Sequence of chain 38.D:
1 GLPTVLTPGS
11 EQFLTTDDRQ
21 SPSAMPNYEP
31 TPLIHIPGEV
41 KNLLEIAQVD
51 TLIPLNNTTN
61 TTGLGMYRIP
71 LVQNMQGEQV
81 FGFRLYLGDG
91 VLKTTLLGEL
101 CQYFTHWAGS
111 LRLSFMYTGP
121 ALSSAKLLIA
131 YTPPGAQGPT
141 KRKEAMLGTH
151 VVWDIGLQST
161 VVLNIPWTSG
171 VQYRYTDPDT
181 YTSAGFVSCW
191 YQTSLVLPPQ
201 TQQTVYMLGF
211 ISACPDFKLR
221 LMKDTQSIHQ

Sequence of chain 59.C:
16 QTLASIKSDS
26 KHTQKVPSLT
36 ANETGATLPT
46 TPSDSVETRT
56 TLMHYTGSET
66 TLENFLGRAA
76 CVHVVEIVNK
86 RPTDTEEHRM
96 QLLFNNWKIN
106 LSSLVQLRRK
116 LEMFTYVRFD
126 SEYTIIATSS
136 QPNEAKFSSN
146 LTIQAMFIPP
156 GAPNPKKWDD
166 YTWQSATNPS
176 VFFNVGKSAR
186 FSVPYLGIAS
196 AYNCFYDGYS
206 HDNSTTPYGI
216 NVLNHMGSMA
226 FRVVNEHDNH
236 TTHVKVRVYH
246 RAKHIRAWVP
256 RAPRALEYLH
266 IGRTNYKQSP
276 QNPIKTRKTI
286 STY

Binding-site contacts:
Ligand atom C13 contacts residue ASN198 of chain 59.C at 2.6 Å.
Ligand atom C6 contacts residue ILE104 of chain 59.C at 3.3 Å (hydrophobic).
Ligand atom C4 contacts residue ASN105 of chain 59.C at 3.4 Å.
Ligand atom C2 contacts residue MET221 of chain 59.C at 3.8 Å (hydrophobic).
Ligand atom C9 contacts residue ASN198 of chain 59.C at 3.1 Å.
Ligand atom C14 contacts residue LEU218 of chain 59.C at 3.5 Å (hydrophobic).
Ligand atom F3 contacts residue TYR128 of chain 59.C at 3.4 Å.
Ligand atom N3 contacts residue TYR197 of chain 59.C at 3.9 Å.
Ligand atom C13 contacts residue ALA196 of chain 59.C at 3.8 Å (hydrophobic).
Ligand atom N6 contacts residue MET221 of chain 59.C at 3.2 Å.
Ligand atom C18 contacts residue ILE104 of chain 59.C at 3.9 Å (hydrophobic).
Ligand atom F2 contacts residue MET221 of chain 59.C at 2.9 Å.
Ligand atom C6 contacts residue MET221 of chain 59.C at 3.8 Å (hydrophobic).
Ligand atom C1 contacts residue TYR197 of chain 59.C at 3.8 Å (hydrophobic).
Ligand atom C11 contacts residue LEU218 of chain 59.C at 3.6 Å (hydrophobic).
Ligand atom F2 contacts residue ILE104 of chain 59.C at 3.4 Å.
Ligand atom N2 contacts residue ASN198 of chain 59.C at 3.3 Å (h-bond).
Ligand atom N3 contacts residue ASN198 of chain 59.C at 2.3 Å (h-bond).
Ligand atom C13 contacts residue LEU218 of chain 59.C at 3.6 Å (hydrophobic).
Ligand atom N5 contacts residue TYR197 of chain 59.C at 3.8 Å.
Ligand atom N1 contacts residue ASN219 of chain 59.C at 3.9 Å.
Ligand atom C3 contacts residue TYR197 of chain 59.C at 3.8 Å (hydrophobic).
Ligand atom N4 contacts residue LEU218 of chain 59.C at 3.0 Å (h-bond).
Ligand atom F1 contacts residue SER126 of chain 59.C at 3.6 Å.
Ligand atom C17 contacts residue ALA194 of chain 59.C at 3.6 Å (hydrophobic).
Ligand atom C10 contacts residue LEU218 of chain 59.C at 3.4 Å (hydrophobic).
Ligand atom C15 contacts residue ALA194 of chain 59.C at 3.5 Å (hydrophobic).
Ligand atom C12 contacts residue LEU218 of chain 59.C at 3.6 Å (hydrophobic).
Ligand atom F3 contacts residue ILE104 of chain 59.C at 3.7 Å.
Ligand atom F2 contacts residue TYR128 of chain 59.C at 3.4 Å.
Ligand atom C15 contacts residue ASN198 of chain 59.C at 2.5 Å.
Ligand atom N6 contacts residue LEU218 of chain 59.C at 3.4 Å (h-bond).
Ligand atom C15 contacts residue LEU218 of chain 59.C at 3.8 Å (hydrophobic).
Ligand atom C4 contacts residue MET221 of chain 59.C at 3.7 Å (hydrophobic).
Ligand atom N6 contacts residue ASN219 of chain 59.C at 3.5 Å.
Ligand atom C6 contacts residue ASN105 of chain 59.C at 3.6 Å.
Ligand atom F3 contacts residue LEU106 of chain 59.C at 3.5 Å.
Ligand atom C17 contacts residue ASN198 of chain 59.C at 3.7 Å.
Ligand atom N5 contacts residue ASN198 of chain 59.C at 3.0 Å (h-bond).
Ligand atom C15 contacts residue SER198 of chain 59.B at 3.6 Å.

Sequence of chain 59.B:
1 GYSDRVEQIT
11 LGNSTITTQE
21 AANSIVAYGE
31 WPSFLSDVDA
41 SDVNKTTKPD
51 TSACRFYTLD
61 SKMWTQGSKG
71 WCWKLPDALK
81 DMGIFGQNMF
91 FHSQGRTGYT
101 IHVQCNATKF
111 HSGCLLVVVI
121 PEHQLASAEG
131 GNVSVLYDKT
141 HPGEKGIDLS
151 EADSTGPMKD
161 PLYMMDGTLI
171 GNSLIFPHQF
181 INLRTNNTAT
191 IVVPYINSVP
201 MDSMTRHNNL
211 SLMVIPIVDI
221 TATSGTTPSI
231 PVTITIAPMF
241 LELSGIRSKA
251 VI

The small molecule below binds the protein below.
Small molecule (SMILES): Nc1nc(-c2ccccc2)nc2[nH]nc(Nc3ccc(C(F)(F)F)cc3)c12